Sequence of chain 1.A:
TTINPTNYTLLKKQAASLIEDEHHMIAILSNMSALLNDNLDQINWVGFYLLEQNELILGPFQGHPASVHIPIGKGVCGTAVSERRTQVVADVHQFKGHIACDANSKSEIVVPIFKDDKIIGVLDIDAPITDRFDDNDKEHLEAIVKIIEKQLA

Binding-site contacts:
Ligand atom CB contacts residue CYS84 of chain 1.A at 3.8 Å (hydrophobic).
Ligand atom CB contacts residue ILE77 of chain 1.A at 3.8 Å (hydrophobic).
Ligand atom S contacts residue CYS84 of chain 1.A at 4.3 Å.
Ligand atom OE contacts residue VAL83 of chain 1.A at 3.8 Å.
Ligand atom CE contacts residue ILE77 of chain 1.A at 3.8 Å (hydrophobic).
Ligand atom CB contacts residue TYR56 of chain 1.A at 3.9 Å (hydrophobic).
Ligand atom N contacts residue ASP133 of chain 1.A at 3.3 Å (salt-bridge).
Ligand atom CA contacts residue GLU115 of chain 1.A at 3.7 Å.
Ligand atom N contacts residue ASP131 of chain 1.A at 2.9 Å (salt-bridge).
Ligand atom OXT contacts residue TYR56 of chain 1.A at 3.1 Å (h-bond).
Ligand atom OE contacts residue LYS103 of chain 1.A at 3.8 Å.
Ligand atom OXT contacts residue ASP131 of chain 1.A at 3.7 Å.
Ligand atom C contacts residue ASP131 of chain 1.A at 3.3 Å.
Ligand atom OE contacts residue GLY82 of chain 1.A at 4.3 Å.
Ligand atom S contacts residue GLU115 of chain 1.A at 4.4 Å.
Ligand atom CB contacts residue ASP131 of chain 1.A at 3.1 Å.
Ligand atom CA contacts residue ASP131 of chain 1.A at 3.3 Å.
Ligand atom S contacts residue ILE77 of chain 1.A at 4.2 Å.
Ligand atom CG contacts residue ASP131 of chain 1.A at 3.6 Å.
Ligand atom CE contacts residue CYS84 of chain 1.A at 3.2 Å (hydrophobic).
Ligand atom O contacts residue ASP133 of chain 1.A at 3.6 Å (salt-bridge).
Ligand atom CG contacts residue CYS84 of chain 1.A at 3.0 Å (hydrophobic).
Ligand atom O contacts residue GLU115 of chain 1.A at 4.5 Å.
Ligand atom CB contacts residue GLU115 of chain 1.A at 4.0 Å.
Ligand atom O contacts residue ASP131 of chain 1.A at 3.5 Å (salt-bridge).
Ligand atom CE contacts residue LYS81 of chain 1.A at 3.8 Å.
Ligand atom CE contacts residue GLY85 of chain 1.A at 4.4 Å.
Ligand atom C contacts residue TYR56 of chain 1.A at 4.2 Å (hydrophobic).
Ligand atom CE contacts residue VAL83 of chain 1.A at 3.1 Å (hydrophobic).
Ligand atom S contacts residue VAL83 of chain 1.A at 4.1 Å.
Ligand atom CG contacts residue ILE77 of chain 1.A at 3.7 Å (hydrophobic).
Ligand atom CE contacts residue GLY82 of chain 1.A at 3.4 Å.
Ligand atom OXT contacts residue ALA73 of chain 1.A at 3.8 Å.
Ligand atom C contacts residue TRP52 of chain 1.A at 4.2 Å (hydrophobic).
Ligand atom CG contacts residue GLU115 of chain 1.A at 3.6 Å.
Ligand atom O contacts residue TRP52 of chain 1.A at 3.7 Å.
Ligand atom N contacts residue GLU115 of chain 1.A at 2.5 Å (salt-bridge).
Ligand atom OXT contacts residue TRP52 of chain 1.A at 4.0 Å.

This protein binds this small molecule.
Small molecule (SMILES): C[S@@](=O)CC[C@H](N)C(=O)O